Binding-site contacts:
Ligand atom N1 contacts residue SER288 of chain 2.B at 3.9 Å.
Ligand atom O3P contacts residue TYR218 of chain 2.B at 4.0 Å.
Ligand atom C2' contacts residue SER247 of chain 2.B at 3.4 Å.
Ligand atom C5 contacts residue TYR258 of chain 2.B at 3.7 Å (hydrophobic).
Ligand atom C5' contacts residue GLY179 of chain 2.B at 3.5 Å.
Ligand atom O3' contacts residue VAL217 of chain 2.B at 2.9 Å.
Ligand atom C6 contacts residue SER288 of chain 2.B at 3.8 Å.
Ligand atom C5' contacts residue GLY216 of chain 2.B at 3.9 Å.
Ligand atom O6P contacts residue LYS119 of chain 2.B at 3.8 Å.
Ligand atom N3 contacts residue TYR258 of chain 2.B at 3.5 Å.
Ligand atom O3' contacts residue TYR218 of chain 2.B at 3.0 Å (h-bond).
Ligand atom N9 contacts residue TYR258 of chain 2.B at 3.6 Å.
Ligand atom N7 contacts residue TYR258 of chain 2.B at 3.9 Å.
Ligand atom C1' contacts residue TYR258 of chain 2.B at 3.9 Å (hydrophobic).
Ligand atom C2 contacts residue TYR258 of chain 2.B at 3.5 Å (hydrophobic).
Ligand atom O4P contacts residue GLY179 of chain 2.B at 3.9 Å.
Ligand atom C6 contacts residue TYR258 of chain 2.B at 3.8 Å (hydrophobic).
Ligand atom C3' contacts residue SER247 of chain 2.B at 3.5 Å.
Ligand atom O2' contacts residue TYR258 of chain 2.B at 3.4 Å.
Ligand atom P1 contacts residue TYR258 of chain 2.B at 3.7 Å.
Ligand atom C4' contacts residue VAL217 of chain 2.B at 3.8 Å (hydrophobic).
Ligand atom O1P contacts residue TYR258 of chain 2.B at 2.3 Å (h-bond).
Ligand atom C2 contacts residue GLN260 of chain 2.B at 2.8 Å.
Ligand atom O1P contacts residue SER247 of chain 2.B at 3.7 Å.
Ligand atom C3' contacts residue TYR218 of chain 2.B at 4.0 Å (hydrophobic).
Ligand atom O3' contacts residue SER247 of chain 2.B at 2.5 Å (h-bond).
Ligand atom C1' contacts residue SER247 of chain 2.B at 3.9 Å.
Ligand atom C8 contacts residue TYR258 of chain 2.B at 3.9 Å (hydrophobic).
Ligand atom P1 contacts residue SER247 of chain 2.B at 3.5 Å.
Ligand atom O2' contacts residue SER247 of chain 2.B at 2.5 Å (h-bond).
Ligand atom O5P contacts residue LYS119 of chain 2.B at 2.8 Å (salt-bridge).
Ligand atom C4 contacts residue TYR258 of chain 2.B at 3.6 Å (hydrophobic).
Ligand atom O6P contacts residue ASN33 of chain 2.B at 3.5 Å (h-bond).
Ligand atom N1 contacts residue TYR258 of chain 2.B at 3.8 Å.
Ligand atom O3P contacts residue SER247 of chain 2.B at 3.4 Å (h-bond).
Ligand atom N1 contacts residue GLN260 of chain 2.B at 2.9 Å (h-bond).
Ligand atom C4' contacts residue GLY216 of chain 2.B at 3.4 Å.
Ligand atom O4' contacts residue THR178 of chain 2.B at 3.9 Å.
Ligand atom N6 contacts residue SER288 of chain 2.B at 3.0 Å (h-bond).
Ligand atom P2 contacts residue LYS119 of chain 2.B at 3.6 Å.

The protein below binds the small molecule below.
Small molecule (SMILES): Nc1ncnc2c1ncn2[C@@H]1O[C@H](COP(=O)(O)O)[C@@H](O)[C@H]1OP(=O)(O)O

Sequence of chain 2.B:
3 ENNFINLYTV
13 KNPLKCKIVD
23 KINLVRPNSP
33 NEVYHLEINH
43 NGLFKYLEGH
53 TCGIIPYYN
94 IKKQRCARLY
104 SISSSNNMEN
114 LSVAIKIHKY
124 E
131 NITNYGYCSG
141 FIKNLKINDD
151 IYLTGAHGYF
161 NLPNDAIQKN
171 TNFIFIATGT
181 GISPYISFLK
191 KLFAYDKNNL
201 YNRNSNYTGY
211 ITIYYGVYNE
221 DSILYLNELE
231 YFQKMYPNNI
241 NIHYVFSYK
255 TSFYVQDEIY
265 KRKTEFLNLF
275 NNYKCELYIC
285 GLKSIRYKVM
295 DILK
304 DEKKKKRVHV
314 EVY